A protein and the small-molecule ligand that binds it are described below.
Small molecule (SMILES): Cc1cc(Cl)c(-c2cc(C(=O)O)c3[nH]cnc3c2)cc1F

Sequence of chain 1.A:
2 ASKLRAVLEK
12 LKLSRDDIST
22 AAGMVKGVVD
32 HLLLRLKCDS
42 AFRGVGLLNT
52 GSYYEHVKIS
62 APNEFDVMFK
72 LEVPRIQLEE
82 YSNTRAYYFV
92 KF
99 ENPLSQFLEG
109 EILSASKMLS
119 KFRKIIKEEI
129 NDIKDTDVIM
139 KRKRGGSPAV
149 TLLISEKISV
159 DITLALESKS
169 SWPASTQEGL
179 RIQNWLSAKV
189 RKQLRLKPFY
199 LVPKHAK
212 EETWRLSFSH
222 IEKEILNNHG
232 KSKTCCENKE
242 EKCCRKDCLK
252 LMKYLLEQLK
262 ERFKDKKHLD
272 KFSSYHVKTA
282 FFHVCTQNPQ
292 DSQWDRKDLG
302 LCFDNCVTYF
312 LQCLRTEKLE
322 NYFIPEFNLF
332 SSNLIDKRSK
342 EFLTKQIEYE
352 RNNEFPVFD

Binding-site contacts:
Ligand atom C4 contacts residue GLU223 of chain 1.A at 3.6 Å.
Ligand atom C10 contacts residue TYR276 of chain 1.A at 3.9 Å (hydrophobic).
Ligand atom C10 contacts residue SER220 of chain 1.A at 3.6 Å.
Ligand atom C9 contacts residue TYR276 of chain 1.A at 3.5 Å (hydrophobic).
Ligand atom N19 contacts residue TYR276 of chain 1.A at 3.8 Å.
Ligand atom C1 contacts residue PHE283 of chain 1.A at 3.3 Å (hydrophobic).
Ligand atom C11 contacts residue SER220 of chain 1.A at 3.7 Å.
Ligand atom F15 contacts residue ILE222 of chain 1.A at 3.0 Å.
Ligand atom C4 contacts residue PHE324 of chain 1.A at 3.6 Å (hydrophobic).
Ligand atom C17 contacts residue SER220 of chain 1.A at 3.4 Å.
Ligand atom C18 contacts residue TYR276 of chain 1.A at 3.6 Å (hydrophobic).
Ligand atom C10 contacts residue PHE219 of chain 1.A at 3.7 Å (hydrophobic).
Ligand atom C11 contacts residue ARG216 of chain 1.A at 3.7 Å.
Ligand atom O13 contacts residue SER220 of chain 1.A at 3.9 Å.
Ligand atom O13 contacts residue SER218 of chain 1.A at 3.7 Å.
Ligand atom C11 contacts residue TYR276 of chain 1.A at 3.9 Å (hydrophobic).
Ligand atom N19 contacts residue LYS279 of chain 1.A at 3.6 Å.
Ligand atom C9 contacts residue SER220 of chain 1.A at 3.5 Å.
Ligand atom C2 contacts residue PHE324 of chain 1.A at 3.7 Å (hydrophobic).
Ligand atom N21 contacts residue SER220 of chain 1.A at 3.6 Å.
Ligand atom O13 contacts residue PHE219 of chain 1.A at 2.8 Å (h-bond).
Ligand atom CL16 contacts residue THR280 of chain 1.A at 3.4 Å.
Ligand atom O12 contacts residue SER218 of chain 1.A at 3.4 Å (h-bond).
Ligand atom C14 contacts residue ILE226 of chain 1.A at 3.7 Å (hydrophobic).
Ligand atom C7 contacts residue SER220 of chain 1.A at 3.8 Å.
Ligand atom C3 contacts residue PHE324 of chain 1.A at 3.5 Å (hydrophobic).
Ligand atom C2 contacts residue PHE283 of chain 1.A at 3.9 Å (hydrophobic).
Ligand atom N21 contacts residue TYR276 of chain 1.A at 3.6 Å.
Ligand atom C14 contacts residue PHE283 of chain 1.A at 3.8 Å (hydrophobic).
Ligand atom C4 contacts residue PHE219 of chain 1.A at 3.4 Å (hydrophobic).
Ligand atom C17 contacts residue TYR276 of chain 1.A at 3.4 Å (hydrophobic).
Ligand atom C8 contacts residue GLU223 of chain 1.A at 3.7 Å.
Ligand atom C11 contacts residue PHE219 of chain 1.A at 3.4 Å (hydrophobic).
Ligand atom O12 contacts residue ARG216 of chain 1.A at 2.8 Å (salt-bridge).
Ligand atom F15 contacts residue GLU223 of chain 1.A at 2.9 Å.
Ligand atom C20 contacts residue TYR276 of chain 1.A at 3.8 Å (hydrophobic).
Ligand atom C18 contacts residue SER220 of chain 1.A at 3.6 Å.
Ligand atom F15 contacts residue PHE324 of chain 1.A at 3.5 Å.
Ligand atom C14 contacts residue TYR323 of chain 1.A at 3.7 Å (hydrophobic).
Ligand atom C3 contacts residue GLU223 of chain 1.A at 3.6 Å.